Binding-site contacts:
Ligand atom C5 contacts residue HIS551 of chain 1.CB at 4.2 Å.
Ligand atom O7 contacts residue THR550 of chain 1.CB at 3.6 Å.
Ligand atom O5 contacts residue THR550 of chain 1.CB at 4.3 Å.
Ligand atom O7 contacts residue ASN548 of chain 1.CB at 4.3 Å.
Ligand atom C5 contacts residue THR550 of chain 1.CB at 3.9 Å.
Ligand atom C6 contacts residue HIS551 of chain 1.CB at 4.2 Å.
Ligand atom O5 contacts residue HIS551 of chain 1.CB at 3.7 Å.
Ligand atom C7 contacts residue THR550 of chain 1.CB at 4.0 Å.
Ligand atom C8 contacts residue TRP547 of chain 1.CB at 4.1 Å (hydrophobic).
Ligand atom C3 contacts residue ASN548 of chain 1.CB at 3.8 Å.
Ligand atom C2 contacts residue LEU80 of chain 1.CB at 4.4 Å (hydrophobic).
Ligand atom O6 contacts residue HIS551 of chain 1.CB at 3.3 Å (h-bond).
Ligand atom C8 contacts residue SER605 of chain 1.CB at 4.1 Å.
Ligand atom C7 contacts residue TRP547 of chain 1.CB at 4.3 Å (hydrophobic).
Ligand atom C1 contacts residue ASN548 of chain 1.CB at 1.4 Å.
Ligand atom C1 contacts residue HIS551 of chain 1.CB at 4.4 Å.
Ligand atom O6 contacts residue LEU80 of chain 1.CB at 3.9 Å.
Ligand atom O6 contacts residue ARG554 of chain 1.CB at 3.0 Å (salt-bridge).
Ligand atom C8 contacts residue THR550 of chain 1.CB at 3.8 Å.
Ligand atom C7 contacts residue ASN548 of chain 1.CB at 3.8 Å.
Ligand atom C5 contacts residue ASN548 of chain 1.CB at 3.6 Å.
Ligand atom O5 contacts residue ASN548 of chain 1.CB at 2.4 Å (h-bond).
Ligand atom N2 contacts residue ASN548 of chain 1.CB at 2.9 Å (h-bond).
Ligand atom C6 contacts residue ARG554 of chain 1.CB at 3.4 Å.
Ligand atom C2 contacts residue ASN548 of chain 1.CB at 2.5 Å.
Ligand atom C6 contacts residue THR550 of chain 1.CB at 4.1 Å.
Ligand atom C1 contacts residue LEU80 of chain 1.CB at 4.1 Å (hydrophobic).
Ligand atom C1 contacts residue THR550 of chain 1.CB at 4.4 Å.
Ligand atom O5 contacts residue LEU80 of chain 1.CB at 3.7 Å.
Ligand atom C4 contacts residue ASN548 of chain 1.CB at 4.3 Å.

Sequence of chain 1.CB:
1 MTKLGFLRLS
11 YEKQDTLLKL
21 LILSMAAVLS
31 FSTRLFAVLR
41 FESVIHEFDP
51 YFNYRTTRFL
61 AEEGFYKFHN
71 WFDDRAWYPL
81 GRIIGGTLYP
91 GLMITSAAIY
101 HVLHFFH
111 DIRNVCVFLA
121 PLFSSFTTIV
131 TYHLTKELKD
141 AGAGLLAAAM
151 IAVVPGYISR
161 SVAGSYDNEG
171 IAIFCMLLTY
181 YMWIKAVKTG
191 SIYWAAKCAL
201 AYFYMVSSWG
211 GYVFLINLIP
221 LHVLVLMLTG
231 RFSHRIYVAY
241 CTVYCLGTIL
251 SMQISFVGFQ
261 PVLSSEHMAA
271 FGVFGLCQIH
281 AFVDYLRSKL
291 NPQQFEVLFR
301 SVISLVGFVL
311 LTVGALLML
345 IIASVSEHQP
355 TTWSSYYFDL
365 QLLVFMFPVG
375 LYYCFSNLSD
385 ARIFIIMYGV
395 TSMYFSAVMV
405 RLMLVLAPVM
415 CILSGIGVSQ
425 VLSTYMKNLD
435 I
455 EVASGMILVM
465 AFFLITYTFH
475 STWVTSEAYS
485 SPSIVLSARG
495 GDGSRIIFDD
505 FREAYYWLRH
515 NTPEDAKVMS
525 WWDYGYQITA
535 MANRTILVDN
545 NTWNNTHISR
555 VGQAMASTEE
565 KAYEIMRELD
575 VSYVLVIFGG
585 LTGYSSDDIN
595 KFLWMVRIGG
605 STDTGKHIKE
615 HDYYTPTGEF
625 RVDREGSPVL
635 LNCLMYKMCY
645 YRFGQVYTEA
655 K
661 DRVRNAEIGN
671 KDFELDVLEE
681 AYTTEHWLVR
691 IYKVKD

The protein below binds the small molecule below.
Small molecule (SMILES): CC(=O)N[C@H]1[C@H](O[C@H]2[C@H](O)[C@@H](NC(C)=O)CO[C@@H]2CO)O[C@H](CO)[C@@H](O[C@@H]2O[C@H](CO[C@H]3O[C@H](CO)[C@@H](O)[C@H](O[C@H]4O[C@H](CO)[C@@H](O)[C@H](O)[C@@H]4O)[C@@H]3O)[C@@H](O)[C@H](O[C@H]3O[C@H](CO)[C@@H](O)[C@H](O)[C@@H]3O[C@H]3O[C@H](CO)[C@@H](O)[C@H](O)[C@@H]3O[C@H]3O[C@H](CO)[C@@H](O)[C@H](O)[C@@H]3O)[C@@H]2O)[C@@H]1O